This protein binds this small molecule.
Small molecule (SMILES): Cc1oc(-c2ccccc2)nc1CCCc1ccc(C[C@@H](C(=O)O)n2cccc2)cc1

Binding-site contacts:
Ligand atom C17 contacts residue CYS79 of chain 1.A at 3.4 Å (hydrophobic).
Ligand atom C26 contacts residue LEU147 of chain 1.A at 3.5 Å (hydrophobic).
Ligand atom C25 contacts residue GLY78 of chain 1.A at 3.6 Å.
Ligand atom N1 contacts residue SER83 of chain 1.A at 3.8 Å.
Ligand atom C6 contacts residue SER83 of chain 1.A at 3.6 Å.
Ligand atom C13 contacts residue HIS243 of chain 1.A at 3.3 Å.
Ligand atom C2 contacts residue SER83 of chain 1.A at 3.2 Å.
Ligand atom O3 contacts residue ILE75 of chain 1.A at 3.8 Å.
Ligand atom C8 contacts residue CYS79 of chain 1.A at 3.4 Å (hydrophobic).
Ligand atom C4 contacts residue SER83 of chain 1.A at 3.8 Å.
Ligand atom N1 contacts residue HIS243 of chain 1.A at 3.8 Å.
Ligand atom O2 contacts residue TYR267 of chain 1.A at 3.5 Å (h-bond).
Ligand atom C12 contacts residue CYS79 of chain 1.A at 3.8 Å (hydrophobic).
Ligand atom O2 contacts residue LEU263 of chain 1.A at 3.8 Å.
Ligand atom C1 contacts residue HIS117 of chain 1.A at 3.4 Å.
Ligand atom C12 contacts residue PHE76 of chain 1.A at 3.5 Å (hydrophobic).
Ligand atom C18 contacts residue ILE135 of chain 1.A at 3.8 Å (hydrophobic).
Ligand atom C5 contacts residue CYS79 of chain 1.A at 3.7 Å (hydrophobic).
Ligand atom N2 contacts residue ILE135 of chain 1.A at 3.8 Å.
Ligand atom O1 contacts residue HIS243 of chain 1.A at 2.6 Å (h-bond).
Ligand atom C1 contacts residue HIS243 of chain 1.A at 3.6 Å.
Ligand atom O3 contacts residue MET142 of chain 1.A at 3.8 Å.
Ligand atom C11 contacts residue GLN80 of chain 1.A at 3.7 Å.
Ligand atom C19 contacts residue CYS79 of chain 1.A at 3.5 Å (hydrophobic).
Ligand atom N2 contacts residue CYS79 of chain 1.A at 3.7 Å.
Ligand atom C14 contacts residue ARG82 of chain 1.A at 3.6 Å.
Ligand atom O1 contacts residue TYR267 of chain 1.A at 2.6 Å (h-bond).
Ligand atom O3 contacts residue CYS79 of chain 1.A at 3.7 Å.
Ligand atom C3 contacts residue TYR121 of chain 1.A at 3.6 Å (hydrophobic).
Ligand atom C6 contacts residue CYS79 of chain 1.A at 3.5 Å (hydrophobic).
Ligand atom O1 contacts residue HIS117 of chain 1.A at 3.5 Å (h-bond).
Ligand atom O1 contacts residue TYR121 of chain 1.A at 3.0 Å (h-bond).
Ligand atom C24 contacts residue GLY78 of chain 1.A at 3.8 Å.
Ligand atom C5 contacts residue SER83 of chain 1.A at 3.0 Å.
Ligand atom C15 contacts residue LEU124 of chain 1.A at 3.6 Å (hydrophobic).
Ligand atom C11 contacts residue PHE76 of chain 1.A at 3.6 Å (hydrophobic).
Ligand atom O2 contacts residue HIS117 of chain 1.A at 2.7 Å (h-bond).
Ligand atom C1 contacts residue TYR267 of chain 1.A at 3.4 Å (hydrophobic).
Ligand atom O2 contacts residue SER83 of chain 1.A at 3.6 Å.
Ligand atom C1 contacts residue TYR121 of chain 1.A at 3.8 Å (hydrophobic).

Sequence of chain 1.A:
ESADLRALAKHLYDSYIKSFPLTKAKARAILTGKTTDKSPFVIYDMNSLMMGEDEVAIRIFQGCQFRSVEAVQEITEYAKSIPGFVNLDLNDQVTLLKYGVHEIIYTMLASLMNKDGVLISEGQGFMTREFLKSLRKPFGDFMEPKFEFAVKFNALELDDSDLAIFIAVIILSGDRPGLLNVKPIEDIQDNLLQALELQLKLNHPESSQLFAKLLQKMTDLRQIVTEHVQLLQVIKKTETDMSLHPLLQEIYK